Sequence of chain 1.D:
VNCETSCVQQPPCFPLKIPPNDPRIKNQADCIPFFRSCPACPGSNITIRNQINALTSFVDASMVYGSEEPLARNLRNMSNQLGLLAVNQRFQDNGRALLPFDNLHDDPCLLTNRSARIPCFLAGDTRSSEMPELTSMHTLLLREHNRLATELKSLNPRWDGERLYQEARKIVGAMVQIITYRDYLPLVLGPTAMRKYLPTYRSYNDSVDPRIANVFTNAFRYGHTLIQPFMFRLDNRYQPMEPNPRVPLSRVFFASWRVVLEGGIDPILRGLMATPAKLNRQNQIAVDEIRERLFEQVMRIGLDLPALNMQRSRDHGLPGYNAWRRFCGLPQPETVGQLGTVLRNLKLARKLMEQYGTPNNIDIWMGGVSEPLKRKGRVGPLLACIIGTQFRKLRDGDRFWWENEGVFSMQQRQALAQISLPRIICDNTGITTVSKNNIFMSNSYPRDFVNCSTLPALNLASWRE

The protein below binds the small molecule below.
Small molecule (SMILES): C[C@@H]1O[C@@H](O)[C@@H](O)[C@H](O)[C@@H]1O

Binding-site contacts:
Ligand atom O2 contacts residue NAG1 of chain 1.DA at 2.9 Å (h-bond).
Ligand atom O5 contacts residue VAL209 of chain 1.D at 4.1 Å.
Ligand atom C6 contacts residue ASP397 of chain 1.D at 4.4 Å.
Ligand atom C6 contacts residue NAG1 of chain 1.DA at 4.3 Å.
Ligand atom C5 contacts residue NAG1 of chain 1.DA at 3.0 Å.
Ligand atom C6 contacts residue ARG393 of chain 1.D at 4.1 Å.
Ligand atom C1 contacts residue NAG1 of chain 1.DA at 2.9 Å.
Ligand atom O5 contacts residue LYS394 of chain 1.D at 4.1 Å.
Ligand atom C2 contacts residue MAN1 of chain 1.Z at 3.6 Å.
Ligand atom C5 contacts residue ARG393 of chain 1.D at 4.5 Å.
Ligand atom C6 contacts residue VAL209 of chain 1.D at 3.4 Å (hydrophobic).
Ligand atom C3 contacts residue NAG1 of chain 1.DA at 3.1 Å.
Ligand atom C1 contacts residue MAN1 of chain 1.Z at 3.7 Å.
Ligand atom C2 contacts residue NAG1 of chain 1.DA at 3.1 Å.
Ligand atom O5 contacts residue MAN1 of chain 1.Z at 4.4 Å.
Ligand atom C6 contacts residue LYS394 of chain 1.D at 4.2 Å.
Ligand atom C4 contacts residue ARG393 of chain 1.D at 3.8 Å.
Ligand atom O3 contacts residue NAG1 of chain 1.DA at 4.4 Å.
Ligand atom C4 contacts residue NAG1 of chain 1.DA at 3.6 Å.
Ligand atom O2 contacts residue MAN1 of chain 1.Z at 4.1 Å.
Ligand atom O5 contacts residue NAG1 of chain 1.DA at 2.7 Å (h-bond).
Ligand atom O3 contacts residue ARG393 of chain 1.D at 4.0 Å.
Ligand atom O4 contacts residue ARG393 of chain 1.D at 3.8 Å.
Ligand atom C5 contacts residue VAL209 of chain 1.D at 3.9 Å (hydrophobic).
Ligand atom C1 contacts residue LYS394 of chain 1.D at 4.3 Å.